Binding-site contacts:
Ligand atom O7 contacts residue SER35 of chain 1.A at 4.4 Å.
Ligand atom C1 contacts residue ASN59 of chain 1.A at 1.4 Å.
Ligand atom O7 contacts residue ASN59 of chain 1.A at 4.5 Å.
Ligand atom C3 contacts residue ASN59 of chain 1.A at 3.8 Å.
Ligand atom C5 contacts residue ASN59 of chain 1.A at 3.7 Å.
Ligand atom C8 contacts residue ARG58 of chain 1.A at 3.9 Å.
Ligand atom O5 contacts residue ASN59 of chain 1.A at 2.4 Å (h-bond).
Ligand atom N2 contacts residue ASN59 of chain 1.A at 2.9 Å (h-bond).
Ligand atom C7 contacts residue ASN59 of chain 1.A at 3.6 Å.
Ligand atom C2 contacts residue ASN59 of chain 1.A at 2.5 Å.
Ligand atom O7 contacts residue ALA34 of chain 1.A at 3.4 Å (h-bond).
Ligand atom C7 contacts residue ALA34 of chain 1.A at 4.2 Å (hydrophobic).
Ligand atom N2 contacts residue SER35 of chain 1.A at 4.3 Å.
Ligand atom O7 contacts residue SER56 of chain 1.A at 3.9 Å.
Ligand atom C8 contacts residue ASN59 of chain 1.A at 3.9 Å.
Ligand atom C4 contacts residue ASN59 of chain 1.A at 4.2 Å.

Sequence of chain 1.A:
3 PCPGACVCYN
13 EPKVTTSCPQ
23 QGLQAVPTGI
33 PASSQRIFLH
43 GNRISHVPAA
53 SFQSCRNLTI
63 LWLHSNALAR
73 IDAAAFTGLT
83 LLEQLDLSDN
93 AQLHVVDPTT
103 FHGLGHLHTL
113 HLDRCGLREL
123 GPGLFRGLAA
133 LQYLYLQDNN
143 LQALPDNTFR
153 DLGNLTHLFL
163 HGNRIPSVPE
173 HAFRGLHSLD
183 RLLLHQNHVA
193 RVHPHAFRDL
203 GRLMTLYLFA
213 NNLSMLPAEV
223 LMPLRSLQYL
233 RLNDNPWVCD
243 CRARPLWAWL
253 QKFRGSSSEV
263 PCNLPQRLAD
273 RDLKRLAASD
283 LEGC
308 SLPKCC

The small molecule below binds the protein below.
Small molecule (SMILES): CC(=O)N[C@@H]1[C@@H](O)[C@H](O)[C@@H](CO)O[C@H]1O